This small molecule binds to this protein.
Small molecule (SMILES): CN1CCN(C2CCC(n3cc(-c4ccc(Oc5ccccc5)cc4)c4c(N)ncnc43)CC2)CC1

Binding-site contacts:
Ligand atom NAZ contacts residue ASP271 of chain 1.A at 3.2 Å (salt-bridge).
Ligand atom CAV contacts residue SER268 of chain 1.A at 3.7 Å.
Ligand atom CBG contacts residue MET237 of chain 1.A at 3.4 Å (hydrophobic).
Ligand atom NAW contacts residue ASP271 of chain 1.A at 3.6 Å (salt-bridge).
Ligand atom NAK contacts residue THR261 of chain 1.A at 3.2 Å (h-bond).
Ligand atom CBI contacts residue LEU248 of chain 1.A at 3.6 Å (hydrophobic).
Ligand atom NAK contacts residue ALA216 of chain 1.A at 3.2 Å.
Ligand atom CBG contacts residue ASP327 of chain 1.A at 3.4 Å.
Ligand atom CAL contacts residue LYS218 of chain 1.A at 3.8 Å.
Ligand atom CBI contacts residue PHE328 of chain 1.A at 3.6 Å (hydrophobic).
Ligand atom CBH contacts residue ASP327 of chain 1.A at 3.5 Å.
Ligand atom CAS contacts residue LEU196 of chain 1.A at 3.8 Å (hydrophobic).
Ligand atom CBB contacts residue ASP271 of chain 1.A at 3.8 Å.
Ligand atom CBJ contacts residue VAL246 of chain 1.A at 3.6 Å (hydrophobic).
Ligand atom CBH contacts residue PHE328 of chain 1.A at 3.5 Å (hydrophobic).
Ligand atom CBA contacts residue ASP271 of chain 1.A at 3.2 Å.
Ligand atom N3 contacts residue LEU196 of chain 1.A at 3.8 Å.
Ligand atom CAR contacts residue LEU196 of chain 1.A at 3.6 Å (hydrophobic).
Ligand atom C2 contacts residue MET264 of chain 1.A at 3.2 Å (hydrophobic).
Ligand atom CAH contacts residue VAL204 of chain 1.A at 3.6 Å (hydrophobic).
Ligand atom CAX contacts residue ASP271 of chain 1.A at 3.6 Å.
Ligand atom CAO contacts residue THR261 of chain 1.A at 3.5 Å.
Ligand atom CBC contacts residue ASP271 of chain 1.A at 3.2 Å.
Ligand atom C5 contacts residue LEU316 of chain 1.A at 3.5 Å (hydrophobic).
Ligand atom N1 contacts residue ALA216 of chain 1.A at 3.8 Å.
Ligand atom NAK contacts residue GLU262 of chain 1.A at 3.2 Å (salt-bridge).
Ligand atom CAX contacts residue LEU196 of chain 1.A at 3.7 Å (hydrophobic).
Ligand atom C4 contacts residue LEU316 of chain 1.A at 3.8 Å (hydrophobic).
Ligand atom CAI contacts residue VAL204 of chain 1.A at 3.8 Å (hydrophobic).
Ligand atom CAM contacts residue ASP327 of chain 1.A at 3.2 Å.
Ligand atom CAI contacts residue LEU316 of chain 1.A at 3.7 Å (hydrophobic).
Ligand atom CBI contacts residue VAL246 of chain 1.A at 3.5 Å (hydrophobic).
Ligand atom C6 contacts residue ALA216 of chain 1.A at 3.5 Å (hydrophobic).
Ligand atom CAP contacts residue THR261 of chain 1.A at 3.7 Å.
Ligand atom CAM contacts residue LYS218 of chain 1.A at 3.5 Å.
Ligand atom NAK contacts residue LEU316 of chain 1.A at 3.6 Å.
Ligand atom CBF contacts residue ASP327 of chain 1.A at 3.6 Å.
Ligand atom C6 contacts residue LEU316 of chain 1.A at 3.5 Å (hydrophobic).
Ligand atom N1 contacts residue MET264 of chain 1.A at 3.2 Å (h-bond).
Ligand atom CBI contacts residue ASP327 of chain 1.A at 3.6 Å.

Sequence of chain 1.A:
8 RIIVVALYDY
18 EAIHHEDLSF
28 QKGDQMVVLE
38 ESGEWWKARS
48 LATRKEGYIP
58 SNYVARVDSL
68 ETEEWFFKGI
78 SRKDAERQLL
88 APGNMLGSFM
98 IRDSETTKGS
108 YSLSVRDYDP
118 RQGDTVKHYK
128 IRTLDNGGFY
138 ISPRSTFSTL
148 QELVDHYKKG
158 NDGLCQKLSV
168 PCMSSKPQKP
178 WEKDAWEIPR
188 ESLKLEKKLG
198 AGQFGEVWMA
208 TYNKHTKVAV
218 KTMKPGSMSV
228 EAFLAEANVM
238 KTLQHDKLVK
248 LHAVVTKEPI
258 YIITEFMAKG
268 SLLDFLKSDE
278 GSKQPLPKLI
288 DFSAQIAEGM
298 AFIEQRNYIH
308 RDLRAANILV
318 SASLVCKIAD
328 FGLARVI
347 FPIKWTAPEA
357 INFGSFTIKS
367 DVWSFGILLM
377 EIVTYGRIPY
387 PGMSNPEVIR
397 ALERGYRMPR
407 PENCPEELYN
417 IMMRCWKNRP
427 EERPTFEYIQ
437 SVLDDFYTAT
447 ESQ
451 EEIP